This small molecule binds to this protein.
Small molecule (SMILES): CC(=O)N[C@@H]1[C@@H](O)[C@H](O)[C@@H](CO)O[C@H]1O

Sequence of chain 1.H:
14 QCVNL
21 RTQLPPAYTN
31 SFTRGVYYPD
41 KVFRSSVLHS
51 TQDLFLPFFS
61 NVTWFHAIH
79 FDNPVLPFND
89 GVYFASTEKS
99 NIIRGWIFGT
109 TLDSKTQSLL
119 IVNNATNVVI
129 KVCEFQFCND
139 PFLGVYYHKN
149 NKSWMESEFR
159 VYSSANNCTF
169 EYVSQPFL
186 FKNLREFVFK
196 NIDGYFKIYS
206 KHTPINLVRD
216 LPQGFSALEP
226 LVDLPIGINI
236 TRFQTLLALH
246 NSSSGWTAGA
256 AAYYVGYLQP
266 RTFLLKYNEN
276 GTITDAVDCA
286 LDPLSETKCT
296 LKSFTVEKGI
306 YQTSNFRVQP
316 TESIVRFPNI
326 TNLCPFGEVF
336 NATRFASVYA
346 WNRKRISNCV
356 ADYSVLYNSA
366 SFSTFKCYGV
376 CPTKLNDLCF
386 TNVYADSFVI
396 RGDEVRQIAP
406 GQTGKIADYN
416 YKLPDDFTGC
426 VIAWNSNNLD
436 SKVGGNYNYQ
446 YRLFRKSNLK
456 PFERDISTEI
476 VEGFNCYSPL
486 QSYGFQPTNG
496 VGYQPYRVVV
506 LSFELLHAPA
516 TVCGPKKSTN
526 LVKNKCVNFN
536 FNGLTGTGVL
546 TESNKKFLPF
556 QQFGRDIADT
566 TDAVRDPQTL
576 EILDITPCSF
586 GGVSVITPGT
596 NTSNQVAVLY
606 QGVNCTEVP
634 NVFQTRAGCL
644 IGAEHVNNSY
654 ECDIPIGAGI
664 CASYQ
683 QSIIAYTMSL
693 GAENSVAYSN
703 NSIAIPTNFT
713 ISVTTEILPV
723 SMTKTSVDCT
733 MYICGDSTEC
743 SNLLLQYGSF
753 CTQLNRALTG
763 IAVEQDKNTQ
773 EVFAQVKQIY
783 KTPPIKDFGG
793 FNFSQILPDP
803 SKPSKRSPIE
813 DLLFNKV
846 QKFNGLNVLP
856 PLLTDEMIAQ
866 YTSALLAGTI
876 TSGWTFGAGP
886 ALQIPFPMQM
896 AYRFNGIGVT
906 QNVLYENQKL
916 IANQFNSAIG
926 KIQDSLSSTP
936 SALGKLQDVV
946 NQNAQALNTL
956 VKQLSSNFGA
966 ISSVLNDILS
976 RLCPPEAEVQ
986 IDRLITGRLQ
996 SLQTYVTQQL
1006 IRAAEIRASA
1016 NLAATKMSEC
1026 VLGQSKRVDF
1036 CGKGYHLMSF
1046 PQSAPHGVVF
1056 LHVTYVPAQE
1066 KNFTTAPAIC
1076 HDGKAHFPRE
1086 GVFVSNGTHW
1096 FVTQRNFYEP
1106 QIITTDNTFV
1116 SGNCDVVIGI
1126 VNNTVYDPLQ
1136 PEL

Binding-site contacts:
Ligand atom C8 contacts residue ASN273 of chain 1.H at 4.2 Å.
Ligand atom C1 contacts residue ASN275 of chain 1.H at 1.5 Å.
Ligand atom N2 contacts residue ASN275 of chain 1.H at 2.9 Å (h-bond).
Ligand atom O6 contacts residue ASN275 of chain 1.H at 4.5 Å.
Ligand atom C5 contacts residue ASN275 of chain 1.H at 3.7 Å.
Ligand atom C8 contacts residue GLU274 of chain 1.H at 4.0 Å.
Ligand atom C2 contacts residue ASN275 of chain 1.H at 2.5 Å.
Ligand atom C4 contacts residue ASN275 of chain 1.H at 4.3 Å.
Ligand atom N2 contacts residue GLU274 of chain 1.H at 4.4 Å.
Ligand atom O5 contacts residue ASN275 of chain 1.H at 2.4 Å (h-bond).
Ligand atom O7 contacts residue ASN275 of chain 1.H at 3.6 Å.
Ligand atom C7 contacts residue ASN273 of chain 1.H at 4.2 Å.
Ligand atom C7 contacts residue ASN275 of chain 1.H at 3.5 Å.
Ligand atom C3 contacts residue ASN275 of chain 1.H at 3.8 Å.
Ligand atom O7 contacts residue ASN273 of chain 1.H at 3.8 Å.